Sequence of chain 1.B:
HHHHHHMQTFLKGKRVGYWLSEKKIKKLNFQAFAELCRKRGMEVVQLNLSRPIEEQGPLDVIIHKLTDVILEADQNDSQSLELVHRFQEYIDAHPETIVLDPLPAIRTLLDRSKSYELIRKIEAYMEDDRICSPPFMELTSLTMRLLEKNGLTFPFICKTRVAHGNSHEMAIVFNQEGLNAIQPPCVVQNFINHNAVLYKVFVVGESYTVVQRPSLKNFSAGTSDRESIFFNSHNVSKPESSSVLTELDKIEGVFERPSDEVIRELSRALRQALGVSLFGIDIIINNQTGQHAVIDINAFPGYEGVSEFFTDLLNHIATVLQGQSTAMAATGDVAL

A protein and the small-molecule ligand that binds it are described below.
Small molecule (SMILES): Nc1ncnc2c1ncn2[C@@H]1O[C@H](CO[P](=O)(O)O[P](=O)(O)NP(=O)(O)O)[C@@H](O)[C@H]1O

Binding-site contacts:
Ligand atom O3G contacts residue MN1 of chain 1.N at 2.2 Å.
Ligand atom N1 contacts residue ILE202 of chain 1.B at 3.0 Å (h-bond).
Ligand atom O3G contacts residue ASN308 of chain 1.B at 3.0 Å (h-bond).
Ligand atom O2B contacts residue MN1 of chain 1.N at 2.1 Å.
Ligand atom C8 contacts residue LYS168 of chain 1.B at 3.4 Å.
Ligand atom O2G contacts residue HIS244 of chain 1.B at 2.6 Å (h-bond).
Ligand atom O1A contacts residue LYS168 of chain 1.B at 2.7 Å (salt-bridge).
Ligand atom O2B contacts residue ARG117 of chain 1.B at 2.9 Å (salt-bridge).
Ligand atom O2A contacts residue ASP306 of chain 1.B at 3.0 Å (salt-bridge).
Ligand atom O1G contacts residue LYS210 of chain 1.B at 2.9 Å (salt-bridge).
Ligand atom O3' contacts residue SER247 of chain 1.B at 2.7 Å (h-bond).
Ligand atom O3G contacts residue ASP306 of chain 1.B at 3.1 Å (salt-bridge).
Ligand atom O1G contacts residue ASP292 of chain 1.B at 3.4 Å (salt-bridge).
Ligand atom PG contacts residue ASP306 of chain 1.B at 3.3 Å.
Ligand atom C2 contacts residue ILE202 of chain 1.B at 3.3 Å (hydrophobic).
Ligand atom N3B contacts residue ASP306 of chain 1.B at 3.3 Å (salt-bridge).
Ligand atom O2' contacts residue LEU226 of chain 1.B at 3.2 Å (h-bond).
Ligand atom N7 contacts residue LYS168 of chain 1.B at 2.9 Å (salt-bridge).
Ligand atom N7 contacts residue GLN199 of chain 1.B at 3.4 Å (h-bond).
Ligand atom O1G contacts residue ASP306 of chain 1.B at 2.9 Å (salt-bridge).
Ligand atom PG contacts residue MN1 of chain 1.N at 3.3 Å.
Ligand atom O2' contacts residue SER225 of chain 1.B at 2.4 Å (h-bond).
Ligand atom O2B contacts residue ASP306 of chain 1.B at 3.1 Å (salt-bridge).
Ligand atom O2A contacts residue MN1 of chain 1.M at 2.0 Å.
Ligand atom O2' contacts residue SER247 of chain 1.B at 3.5 Å (h-bond).
Ligand atom PA contacts residue MN1 of chain 1.M at 3.3 Å.
Ligand atom PG contacts residue MN1 of chain 1.M at 3.0 Å.
Ligand atom N6 contacts residue GLN199 of chain 1.B at 2.9 Å (h-bond).
Ligand atom O1B contacts residue HIS178 of chain 1.B at 2.6 Å (h-bond).
Ligand atom PB contacts residue MN1 of chain 1.N at 3.2 Å.
Ligand atom N3 contacts residue HIS204 of chain 1.B at 3.3 Å.
Ligand atom N6 contacts residue ASN200 of chain 1.B at 2.9 Å (h-bond).
Ligand atom O1G contacts residue MN1 of chain 1.M at 2.1 Å.
Ligand atom O2A contacts residue ASP292 of chain 1.B at 3.2 Å (salt-bridge).
Ligand atom O3' contacts residue LEU208 of chain 1.B at 3.4 Å.
Ligand atom O3A contacts residue MET180 of chain 1.B at 3.0 Å.
Ligand atom C2' contacts residue SER225 of chain 1.B at 3.2 Å.
Ligand atom C5' contacts residue SER243 of chain 1.B at 3.4 Å.
Ligand atom N3B contacts residue MN1 of chain 1.M at 2.7 Å.
Ligand atom O1B contacts residue SER243 of chain 1.B at 2.5 Å (h-bond).